Sequence of chain 4.A:
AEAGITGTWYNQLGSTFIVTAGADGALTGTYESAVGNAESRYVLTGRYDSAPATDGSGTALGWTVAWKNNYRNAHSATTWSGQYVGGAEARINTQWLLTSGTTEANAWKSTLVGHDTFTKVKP

Sequence of chain 1.B:
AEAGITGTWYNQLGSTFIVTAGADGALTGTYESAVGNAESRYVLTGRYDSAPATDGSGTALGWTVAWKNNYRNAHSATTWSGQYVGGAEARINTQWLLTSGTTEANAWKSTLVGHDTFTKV

A small-molecule ligand and the protein it binds are described below.
Small molecule (SMILES): N=C1N[C@H]2[C@H](CS[C@H]2CCCCC(=O)O)N1

Binding-site contacts:
Ligand atom N3 contacts residue TYR43 of chain 4.A at 2.8 Å (h-bond).
Ligand atom S1 contacts residue THR90 of chain 4.A at 3.2 Å (h-bond).
Ligand atom N3 contacts residue SER27 of chain 4.A at 2.6 Å (h-bond).
Ligand atom N1 contacts residue ASP128 of chain 4.A at 3.0 Å (salt-bridge).
Ligand atom C11 contacts residue SER88 of chain 4.A at 3.9 Å.
Ligand atom C9 contacts residue ALA50 of chain 4.A at 3.6 Å (hydrophobic).
Ligand atom C10 contacts residue ALA50 of chain 4.A at 4.0 Å (hydrophobic).
Ligand atom C5 contacts residue LEU25 of chain 4.A at 3.9 Å (hydrophobic).
Ligand atom N3 contacts residue SER45 of chain 4.A at 3.5 Å (h-bond).
Ligand atom C5 contacts residue ASP128 of chain 4.A at 3.9 Å.
Ligand atom C9 contacts residue GLY48 of chain 4.A at 3.9 Å.
Ligand atom C3 contacts residue SER45 of chain 4.A at 3.6 Å.
Ligand atom O11 contacts residue ASN49 of chain 4.A at 3.0 Å (h-bond).
Ligand atom C9 contacts residue VAL47 of chain 4.A at 3.5 Å (hydrophobic).
Ligand atom N1 contacts residue LEU25 of chain 4.A at 3.5 Å.
Ligand atom C3 contacts residue TYR43 of chain 4.A at 3.6 Å (hydrophobic).
Ligand atom C9 contacts residue TRP79 of chain 4.A at 3.8 Å (hydrophobic).
Ligand atom C7 contacts residue VAL47 of chain 4.A at 3.5 Å (hydrophobic).
Ligand atom O12 contacts residue SER88 of chain 4.A at 2.8 Å (h-bond).
Ligand atom C4 contacts residue SER45 of chain 4.A at 4.0 Å.
Ligand atom N2 contacts residue SER45 of chain 4.A at 2.8 Å (h-bond).
Ligand atom C6 contacts residue TRP92 of chain 4.A at 3.8 Å (hydrophobic).
Ligand atom C8 contacts residue VAL47 of chain 4.A at 4.0 Å (hydrophobic).
Ligand atom N1 contacts residue TYR43 of chain 4.A at 3.9 Å.
Ligand atom N3 contacts residue ASN23 of chain 4.A at 3.3 Å (h-bond).
Ligand atom C10 contacts residue ASN49 of chain 4.A at 3.7 Å.
Ligand atom O11 contacts residue GLY48 of chain 4.A at 3.3 Å.
Ligand atom C8 contacts residue TRP79 of chain 4.A at 3.9 Å (hydrophobic).
Ligand atom C7 contacts residue SER45 of chain 4.A at 3.3 Å.
Ligand atom C6 contacts residue TRP108 of chain 4.A at 3.7 Å (hydrophobic).
Ligand atom C10 contacts residue TRP79 of chain 4.A at 3.4 Å (hydrophobic).
Ligand atom C3 contacts residue LEU25 of chain 4.A at 3.6 Å (hydrophobic).
Ligand atom C4 contacts residue VAL47 of chain 4.A at 3.6 Å (hydrophobic).
Ligand atom C2 contacts residue TRP120 of chain 1.B at 3.8 Å (hydrophobic).
Ligand atom C11 contacts residue ASN49 of chain 4.A at 3.8 Å.
Ligand atom S1 contacts residue TRP79 of chain 4.A at 3.6 Å.
Ligand atom O12 contacts residue ALA86 of chain 4.A at 3.7 Å.
Ligand atom C3 contacts residue SER27 of chain 4.A at 3.7 Å.
Ligand atom N2 contacts residue VAL47 of chain 4.A at 3.6 Å.
Ligand atom C7 contacts residue TRP79 of chain 4.A at 4.0 Å (hydrophobic).